Binding-site contacts:
Ligand atom C31 contacts residue TRP88 of chain 1.B at 3.2 Å (hydrophobic).
Ligand atom C19 contacts residue TYR47 of chain 1.B at 3.5 Å (hydrophobic).
Ligand atom O27 contacts residue LEU110 of chain 1.B at 3.0 Å.
Ligand atom O28 contacts residue TRP60 of chain 1.B at 3.2 Å (h-bond).
Ligand atom O23 contacts residue LEU36 of chain 1.B at 3.3 Å.
Ligand atom O13 contacts residue TYR64 of chain 1.B at 3.7 Å.
Ligand atom C32 contacts residue TRP88 of chain 1.B at 3.5 Å (hydrophobic).
Ligand atom C18 contacts residue TYR47 of chain 1.B at 3.6 Å (hydrophobic).
Ligand atom C05 contacts residue TYR64 of chain 1.B at 3.6 Å (hydrophobic).
Ligand atom C07 contacts residue TYR64 of chain 1.B at 3.5 Å (hydrophobic).
Ligand atom N26 contacts residue TYR56 of chain 1.B at 3.6 Å.
Ligand atom BR1 contacts residue TRP60 of chain 1.B at 3.5 Å.
Ligand atom O27 contacts residue TRP60 of chain 1.B at 3.4 Å (h-bond).
Ligand atom C32 contacts residue THR75 of chain 1.B at 3.6 Å.
Ligand atom C12 contacts residue TYR64 of chain 1.B at 3.5 Å (hydrophobic).
Ligand atom BR2 contacts residue TYR47 of chain 1.B at 3.6 Å.
Ligand atom O28 contacts residue TYR56 of chain 1.B at 3.4 Å.
Ligand atom C04 contacts residue ASP73 of chain 1.B at 3.5 Å.
Ligand atom O01 contacts residue TYR56 of chain 1.B at 2.8 Å (h-bond).
Ligand atom C30 contacts residue TYR93 of chain 1.B at 3.3 Å (hydrophobic).
Ligand atom C02 contacts residue SER129 of chain 1.B at 3.7 Å.
Ligand atom C19 contacts residue GLY126 of chain 1.B at 3.6 Å.
Ligand atom C07 contacts residue LEU36 of chain 1.B at 3.5 Å (hydrophobic).
Ligand atom C17 contacts residue ALA127 of chain 1.B at 3.8 Å (hydrophobic).
Ligand atom C22 contacts residue GLY38 of chain 1.B at 3.5 Å.
Ligand atom C30 contacts residue TRP88 of chain 1.B at 3.5 Å (hydrophobic).
Ligand atom C16 contacts residue ALA127 of chain 1.B at 3.5 Å (hydrophobic).
Ligand atom C06 contacts residue TYR64 of chain 1.B at 3.5 Å (hydrophobic).
Ligand atom N03 contacts residue ASP73 of chain 1.B at 2.7 Å (salt-bridge).
Ligand atom C09 contacts residue TYR64 of chain 1.B at 3.5 Å (hydrophobic).
Ligand atom O01 contacts residue SER129 of chain 1.B at 3.2 Å (h-bond).
Ligand atom C31 contacts residue THR75 of chain 1.B at 3.6 Å.
Ligand atom C22 contacts residue LEU39 of chain 1.B at 3.4 Å (hydrophobic).
Ligand atom N03 contacts residue THR75 of chain 1.B at 3.7 Å.
Ligand atom O21 contacts residue GLY38 of chain 1.B at 3.7 Å.
Ligand atom BR1 contacts residue TYR64 of chain 1.B at 3.5 Å.
Ligand atom C22 contacts residue LEU40 of chain 1.B at 3.5 Å (hydrophobic).
Ligand atom O27 contacts residue TYR56 of chain 1.B at 3.7 Å.
Ligand atom C10 contacts residue TYR64 of chain 1.B at 3.5 Å (hydrophobic).
Ligand atom N26 contacts residue TRP60 of chain 1.B at 3.7 Å.

The small molecule below binds the protein below.
Small molecule (SMILES): COc1ccccc1C(=O)Oc1c(Br)cc(Br)cc1CNC(=O)c1ccccc1[N+](=O)[O-]

Sequence of chain 1.B:
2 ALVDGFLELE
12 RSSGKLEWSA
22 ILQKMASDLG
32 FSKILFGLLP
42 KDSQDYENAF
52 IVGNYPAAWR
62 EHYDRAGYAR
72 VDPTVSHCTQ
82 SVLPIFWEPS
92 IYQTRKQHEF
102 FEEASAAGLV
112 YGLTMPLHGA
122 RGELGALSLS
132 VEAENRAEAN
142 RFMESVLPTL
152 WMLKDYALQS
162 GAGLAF